Binding-site contacts:
Ligand atom CAM contacts residue ASN127 of chain 1.G at 3.2 Å.
Ligand atom CBA contacts residue MG1 of chain 1.S at 2.5 Å.
Ligand atom OAA contacts residue PRO155 of chain 1.G at 3.5 Å.
Ligand atom CAM contacts residue GLY128 of chain 1.G at 3.8 Å.
Ligand atom CAR contacts residue PRO155 of chain 1.G at 3.6 Å (hydrophobic).
Ligand atom CAU contacts residue PRO155 of chain 1.G at 4.0 Å (hydrophobic).
Ligand atom OAC contacts residue ASP69 of chain 1.G at 4.1 Å.
Ligand atom CAI contacts residue PRO155 of chain 1.G at 4.1 Å (hydrophobic).
Ligand atom CAW contacts residue MG1 of chain 1.S at 2.6 Å.
Ligand atom CAW contacts residue MG1 of chain 1.R at 3.0 Å.
Ligand atom CAL contacts residue ASN127 of chain 1.G at 4.0 Å.
Ligand atom CAS contacts residue MG1 of chain 1.R at 2.7 Å.
Ligand atom OAB contacts residue ASP69 of chain 1.G at 3.7 Å.
Ligand atom CBA contacts residue PRO155 of chain 1.G at 4.0 Å (hydrophobic).
Ligand atom OAB contacts residue MG1 of chain 1.R at 1.7 Å.
Ligand atom OAC contacts residue PRO155 of chain 1.G at 3.9 Å.
Ligand atom CAX contacts residue MG1 of chain 1.S at 3.9 Å.
Ligand atom OAD contacts residue ASP126 of chain 1.G at 3.0 Å (salt-bridge).
Ligand atom OAB contacts residue ASP126 of chain 1.G at 2.7 Å (salt-bridge).
Ligand atom CAW contacts residue ASP126 of chain 1.G at 3.9 Å.
Ligand atom OAC contacts residue GLU162 of chain 1.G at 2.6 Å (salt-bridge).
Ligand atom CAZ contacts residue MG1 of chain 1.R at 3.2 Å.
Ligand atom CAX contacts residue PRO155 of chain 1.G at 3.8 Å (hydrophobic).
Ligand atom OAD contacts residue ASP69 of chain 1.G at 2.9 Å (salt-bridge).
Ligand atom CAZ contacts residue ASP126 of chain 1.G at 4.1 Å.
Ligand atom CAW contacts residue GLU162 of chain 1.G at 3.6 Å.
Ligand atom CAS contacts residue ASP126 of chain 1.G at 3.5 Å.
Ligand atom CAH contacts residue PRO155 of chain 1.G at 4.1 Å (hydrophobic).
Ligand atom CAZ contacts residue MG1 of chain 1.S at 3.9 Å.
Ligand atom FAE contacts residue THR156 of chain 1.G at 3.5 Å.
Ligand atom CAM contacts residue ASP126 of chain 1.G at 3.8 Å.
Ligand atom NBE contacts residue MG1 of chain 1.R at 4.0 Å.
Ligand atom OAD contacts residue MG1 of chain 1.S at 2.1 Å.
Ligand atom CBC contacts residue ASP126 of chain 1.G at 3.9 Å.
Ligand atom CBA contacts residue GLU162 of chain 1.G at 3.4 Å.
Ligand atom OAC contacts residue MG1 of chain 1.S at 1.9 Å.
Ligand atom CBC contacts residue GLY128 of chain 1.G at 4.0 Å.
Ligand atom OAD contacts residue MG1 of chain 1.R at 2.0 Å.
Ligand atom OAD contacts residue GLU162 of chain 1.G at 2.9 Å (salt-bridge).
Ligand atom FAG contacts residue GLU162 of chain 1.G at 3.2 Å.

Sequence of chain 1.G:
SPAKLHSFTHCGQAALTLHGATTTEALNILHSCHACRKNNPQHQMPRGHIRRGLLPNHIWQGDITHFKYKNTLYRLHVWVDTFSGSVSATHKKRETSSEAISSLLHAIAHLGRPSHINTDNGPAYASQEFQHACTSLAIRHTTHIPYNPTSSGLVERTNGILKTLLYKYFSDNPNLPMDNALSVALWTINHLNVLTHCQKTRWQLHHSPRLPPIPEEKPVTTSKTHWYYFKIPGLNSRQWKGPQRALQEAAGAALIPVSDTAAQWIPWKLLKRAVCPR

This small molecule binds to this protein.
Small molecule (SMILES): O=C(NCc1c(F)cc(F)cc1F)c1cn2c(c(O)c1=O)C(=O)N1[C@H]3CC[C@H](C3)O[C@@H]1C2